A small-molecule ligand and the protein it binds are described below.
Small molecule (SMILES): OCCCO

Binding-site contacts:
Ligand atom C2 contacts residue MET275 of chain 1.A at 4.4 Å (hydrophobic).
Ligand atom C1 contacts residue ARG160 of chain 1.A at 3.8 Å.
Ligand atom C2 contacts residue ARG160 of chain 1.A at 4.1 Å.
Ligand atom C3 contacts residue MET275 of chain 1.A at 3.9 Å (hydrophobic).
Ligand atom C3 contacts residue GLU280 of chain 1.A at 4.2 Å.
Ligand atom C1 contacts residue LEU429 of chain 1.A at 3.7 Å (hydrophobic).
Ligand atom C2 contacts residue ARG319 of chain 1.A at 4.1 Å.
Ligand atom O3 contacts residue VAL279 of chain 1.A at 4.3 Å.
Ligand atom O3 contacts residue MET275 of chain 1.A at 3.8 Å.
Ligand atom O3 contacts residue GLU280 of chain 1.A at 4.0 Å.
Ligand atom O1 contacts residue ARG160 of chain 1.A at 3.2 Å (salt-bridge).
Ligand atom C2 contacts residue PHE322 of chain 1.A at 4.1 Å (hydrophobic).
Ligand atom C3 contacts residue ARG319 of chain 1.A at 4.5 Å.
Ligand atom O3 contacts residue PHE322 of chain 1.A at 4.3 Å.
Ligand atom C2 contacts residue LEU429 of chain 1.A at 4.1 Å (hydrophobic).
Ligand atom C3 contacts residue ARG160 of chain 1.A at 3.2 Å.
Ligand atom O3 contacts residue ARG160 of chain 1.A at 4.3 Å.
Ligand atom O3 contacts residue ARG319 of chain 1.A at 4.0 Å.

Sequence of chain 1.A:
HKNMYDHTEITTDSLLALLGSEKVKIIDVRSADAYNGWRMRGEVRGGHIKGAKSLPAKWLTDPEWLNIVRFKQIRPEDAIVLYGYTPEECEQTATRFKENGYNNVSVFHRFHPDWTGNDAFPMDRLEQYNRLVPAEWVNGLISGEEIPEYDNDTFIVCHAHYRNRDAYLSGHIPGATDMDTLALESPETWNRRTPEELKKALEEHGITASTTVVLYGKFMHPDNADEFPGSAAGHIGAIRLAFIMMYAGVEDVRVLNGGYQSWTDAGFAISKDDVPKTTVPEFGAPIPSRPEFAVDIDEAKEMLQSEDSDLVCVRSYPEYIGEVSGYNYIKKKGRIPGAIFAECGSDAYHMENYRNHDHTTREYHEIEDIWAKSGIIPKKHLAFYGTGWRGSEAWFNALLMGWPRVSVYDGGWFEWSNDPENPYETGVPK